Binding-site contacts:
Ligand atom O2 contacts residue VAL161 of chain 1.J at 3.6 Å.
Ligand atom C3 contacts residue TYR154 of chain 1.J at 4.0 Å (hydrophobic).
Ligand atom C4 contacts residue ALA38 of chain 1.J at 4.1 Å (hydrophobic).
Ligand atom C10 contacts residue TYR154 of chain 1.J at 3.3 Å (hydrophobic).
Ligand atom C6 contacts residue VAL34 of chain 1.J at 4.3 Å (hydrophobic).
Ligand atom C5 contacts residue LYS37 of chain 1.J at 3.9 Å.
Ligand atom N contacts residue TYR154 of chain 1.J at 3.4 Å (h-bond).
Ligand atom C10 contacts residue LYS37 of chain 1.J at 3.8 Å.
Ligand atom C9 contacts residue TYR154 of chain 1.J at 3.2 Å (hydrophobic).
Ligand atom C6 contacts residue TYR154 of chain 1.J at 3.5 Å (hydrophobic).
Ligand atom C2 contacts residue TYR154 of chain 1.J at 4.0 Å (hydrophobic).
Ligand atom C8 contacts residue VAL34 of chain 1.J at 4.5 Å (hydrophobic).
Ligand atom C4 contacts residue LYS37 of chain 1.J at 3.9 Å.
Ligand atom O2 contacts residue PHE162 of chain 1.J at 4.3 Å.
Ligand atom C1 contacts residue LYS37 of chain 1.J at 4.2 Å.
Ligand atom C7 contacts residue VAL34 of chain 1.J at 3.8 Å (hydrophobic).
Ligand atom C5 contacts residue TYR154 of chain 1.J at 3.7 Å (hydrophobic).
Ligand atom C5 contacts residue ALA38 of chain 1.J at 4.4 Å (hydrophobic).
Ligand atom C8 contacts residue LYS37 of chain 1.J at 3.8 Å.
Ligand atom O2 contacts residue LYS37 of chain 1.J at 2.7 Å (salt-bridge).
Ligand atom S contacts residue LYS37 of chain 1.J at 3.5 Å (salt-bridge).
Ligand atom C1 contacts residue TYR154 of chain 1.J at 3.3 Å (hydrophobic).
Ligand atom C11 contacts residue TYR154 of chain 1.J at 4.2 Å (hydrophobic).
Ligand atom O1 contacts residue TYR154 of chain 1.J at 2.4 Å (h-bond).
Ligand atom C9 contacts residue LYS37 of chain 1.J at 3.5 Å.
Ligand atom S contacts residue VAL161 of chain 1.J at 4.4 Å.
Ligand atom O1 contacts residue VAL161 of chain 1.J at 4.2 Å.
Ligand atom C3 contacts residue LYS37 of chain 1.J at 3.7 Å.
Ligand atom C4 contacts residue TYR154 of chain 1.J at 3.8 Å (hydrophobic).
Ligand atom C7 contacts residue TYR154 of chain 1.J at 3.3 Å (hydrophobic).
Ligand atom C8 contacts residue TYR154 of chain 1.J at 3.3 Å (hydrophobic).
Ligand atom S contacts residue TYR154 of chain 1.J at 3.6 Å (h-bond).
Ligand atom O3 contacts residue LYS37 of chain 1.J at 3.1 Å.
Ligand atom C6 contacts residue LYS37 of chain 1.J at 4.3 Å.
Ligand atom O3 contacts residue TYR154 of chain 1.J at 4.5 Å.
Ligand atom C2 contacts residue LYS37 of chain 1.J at 4.2 Å.

Sequence of chain 1.J:
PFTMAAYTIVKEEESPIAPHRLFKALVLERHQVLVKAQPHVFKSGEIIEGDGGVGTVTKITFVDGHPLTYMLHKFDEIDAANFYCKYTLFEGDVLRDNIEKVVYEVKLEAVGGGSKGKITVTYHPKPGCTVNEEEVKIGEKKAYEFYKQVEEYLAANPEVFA

A protein and the small-molecule ligand that binds it are described below.
Small molecule (SMILES): O=S(=O)(O)c1cccc2cccc(Nc3ccccc3)c12